The small molecule below binds the protein below.
Small molecule (SMILES): CN(Cc1cnc2nc(N)nc(N)c2n1)c1ccc(C(=O)N[C@@H](CCC(=O)O)C(=O)O)cc1

Binding-site contacts:
Ligand atom C8A contacts residue NDP1 of chain 1.F at 3.7 Å.
Ligand atom N3 contacts residue ALA11 of chain 1.A at 3.6 Å.
Ligand atom NA2 contacts residue ALA11 of chain 1.A at 3.3 Å.
Ligand atom N5 contacts residue CYS113 of chain 1.A at 3.5 Å (h-bond).
Ligand atom C4 contacts residue NDP1 of chain 1.F at 3.4 Å.
Ligand atom O2 contacts residue SER37 of chain 1.A at 2.9 Å (h-bond).
Ligand atom C4 contacts residue CYS113 of chain 1.A at 3.7 Å (hydrophobic).
Ligand atom NA2 contacts residue THR134 of chain 1.A at 3.3 Å (h-bond).
Ligand atom C6 contacts residue NDP1 of chain 1.F at 3.6 Å.
Ligand atom C2 contacts residue ALA11 of chain 1.A at 3.5 Å (hydrophobic).
Ligand atom N3 contacts residue VAL10 of chain 1.A at 3.5 Å.
Ligand atom CT contacts residue ARG70 of chain 1.A at 3.5 Å.
Ligand atom N3 contacts residue NDP1 of chain 1.F at 3.8 Å.
Ligand atom C7 contacts residue LEU25 of chain 1.A at 3.6 Å (hydrophobic).
Ligand atom C15 contacts residue ILE62 of chain 1.A at 3.7 Å (hydrophobic).
Ligand atom N10 contacts residue ILE62 of chain 1.A at 3.6 Å.
Ligand atom NA4 contacts residue VAL9 of chain 1.A at 2.5 Å (h-bond).
Ligand atom CT contacts residue SER37 of chain 1.A at 3.4 Å.
Ligand atom C15 contacts residue PHE36 of chain 1.A at 3.8 Å (hydrophobic).
Ligand atom N1 contacts residue ALA11 of chain 1.A at 3.5 Å.
Ligand atom O2 contacts residue ARG70 of chain 1.A at 3.2 Å (salt-bridge).
Ligand atom CM contacts residue ILE62 of chain 1.A at 3.7 Å (hydrophobic).
Ligand atom NA2 contacts residue VAL10 of chain 1.A at 3.6 Å.
Ligand atom C4 contacts residue VAL9 of chain 1.A at 3.5 Å (hydrophobic).
Ligand atom O1 contacts residue ARG70 of chain 1.A at 2.8 Å (salt-bridge).
Ligand atom NA4 contacts residue TYR119 of chain 1.A at 3.6 Å.
Ligand atom NA2 contacts residue ASP32 of chain 1.A at 2.8 Å (salt-bridge).
Ligand atom C2 contacts residue ASP32 of chain 1.A at 3.4 Å.
Ligand atom C16 contacts residue PHE36 of chain 1.A at 3.3 Å (hydrophobic).
Ligand atom C9 contacts residue NDP1 of chain 1.F at 3.7 Å.
Ligand atom N3 contacts residue VAL9 of chain 1.A at 3.4 Å.
Ligand atom N1 contacts residue ASP32 of chain 1.A at 2.8 Å (salt-bridge).
Ligand atom OE1 contacts residue LYS34 of chain 1.A at 3.4 Å.
Ligand atom CM contacts residue SER61 of chain 1.A at 3.7 Å.
Ligand atom N5 contacts residue NDP1 of chain 1.F at 3.3 Å.
Ligand atom O1 contacts residue SER37 of chain 1.A at 3.5 Å.
Ligand atom NA4 contacts residue CYS113 of chain 1.A at 2.6 Å (h-bond).
Ligand atom C4A contacts residue NDP1 of chain 1.F at 3.3 Å.
Ligand atom C8A contacts residue ASP32 of chain 1.A at 3.8 Å.
Ligand atom C14 contacts residue ILE62 of chain 1.A at 3.5 Å (hydrophobic).

Sequence of chain 1.A:
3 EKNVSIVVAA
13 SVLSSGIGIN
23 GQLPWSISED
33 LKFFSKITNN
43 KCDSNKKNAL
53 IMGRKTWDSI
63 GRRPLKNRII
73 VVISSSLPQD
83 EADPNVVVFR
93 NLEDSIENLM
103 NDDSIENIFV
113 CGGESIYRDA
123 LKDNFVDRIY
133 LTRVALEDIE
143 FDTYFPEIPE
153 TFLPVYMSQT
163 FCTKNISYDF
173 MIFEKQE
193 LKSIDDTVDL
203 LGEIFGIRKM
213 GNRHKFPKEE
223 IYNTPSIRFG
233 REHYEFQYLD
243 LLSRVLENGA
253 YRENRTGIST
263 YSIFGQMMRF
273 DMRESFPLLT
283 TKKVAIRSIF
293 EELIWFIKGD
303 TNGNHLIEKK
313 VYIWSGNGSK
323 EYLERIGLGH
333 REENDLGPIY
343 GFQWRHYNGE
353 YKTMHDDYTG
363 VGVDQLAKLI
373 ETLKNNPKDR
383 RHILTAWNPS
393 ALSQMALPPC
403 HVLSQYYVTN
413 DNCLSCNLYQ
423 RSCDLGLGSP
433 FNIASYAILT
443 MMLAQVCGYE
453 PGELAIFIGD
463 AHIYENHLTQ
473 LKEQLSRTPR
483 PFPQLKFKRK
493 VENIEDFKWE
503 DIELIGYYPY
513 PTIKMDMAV